A small-molecule ligand and the protein it binds are described below.
Small molecule (SMILES): O=C1OCc2c(Cl)c(Cl)c(Cl)c(Cl)c21

Binding-site contacts:
Ligand atom C6 contacts residue NDP1 of chain 2.C at 3.6 Å.
Ligand atom CL10 contacts residue VAL219 of chain 2.A at 3.2 Å.
Ligand atom CL7 contacts residue GLY210 of chain 2.A at 3.9 Å.
Ligand atom CL7 contacts residue ILE165 of chain 2.A at 3.3 Å.
Ligand atom C2 contacts residue TYR223 of chain 2.A at 3.2 Å (hydrophobic).
Ligand atom C5 contacts residue TYR223 of chain 2.A at 3.5 Å (hydrophobic).
Ligand atom CL8 contacts residue TYR223 of chain 2.A at 4.0 Å.
Ligand atom C8 contacts residue GLY210 of chain 2.A at 3.4 Å.
Ligand atom C6 contacts residue TYR223 of chain 2.A at 3.2 Å (hydrophobic).
Ligand atom C3 contacts residue NDP1 of chain 2.C at 3.4 Å.
Ligand atom O11 contacts residue SER164 of chain 2.A at 2.3 Å (h-bond).
Ligand atom C1 contacts residue NDP1 of chain 2.C at 3.1 Å.
Ligand atom C5 contacts residue TYR178 of chain 2.A at 3.6 Å (hydrophobic).
Ligand atom C7 contacts residue GLY210 of chain 2.A at 3.8 Å.
Ligand atom CL10 contacts residue MET215 of chain 2.A at 3.0 Å.
Ligand atom C9 contacts residue GLY210 of chain 2.A at 3.9 Å.
Ligand atom C9 contacts residue TYR223 of chain 2.A at 3.4 Å (hydrophobic).
Ligand atom C1 contacts residue TYR223 of chain 2.A at 3.6 Å (hydrophobic).
Ligand atom CL10 contacts residue NDP1 of chain 2.C at 3.5 Å.
Ligand atom CL10 contacts residue TYR216 of chain 2.A at 3.0 Å.
Ligand atom O4 contacts residue TYR223 of chain 2.A at 3.6 Å.
Ligand atom C3 contacts residue TYR178 of chain 2.A at 3.5 Å (hydrophobic).
Ligand atom C5 contacts residue SER164 of chain 2.A at 3.4 Å.
Ligand atom CL7 contacts residue MET283 of chain 2.A at 3.8 Å.
Ligand atom CL9 contacts residue TYR216 of chain 2.A at 3.3 Å.
Ligand atom C5 contacts residue NDP1 of chain 2.C at 3.2 Å.
Ligand atom O4 contacts residue TYR178 of chain 2.A at 2.5 Å (h-bond).
Ligand atom O4 contacts residue NDP1 of chain 2.C at 3.2 Å.
Ligand atom C7 contacts residue TYR223 of chain 2.A at 3.5 Å (hydrophobic).
Ligand atom C8 contacts residue TYR223 of chain 2.A at 3.6 Å (hydrophobic).
Ligand atom C3 contacts residue MET215 of chain 2.A at 3.4 Å (hydrophobic).
Ligand atom O11 contacts residue TYR178 of chain 2.A at 3.7 Å.
Ligand atom O11 contacts residue NDP1 of chain 2.C at 3.5 Å.
Ligand atom C9 contacts residue NDP1 of chain 2.C at 3.6 Å.
Ligand atom C2 contacts residue NDP1 of chain 2.C at 3.1 Å.
Ligand atom C3 contacts residue TYR223 of chain 2.A at 3.5 Å (hydrophobic).
Ligand atom CL9 contacts residue CYS220 of chain 2.A at 3.3 Å.
Ligand atom O11 contacts residue THR166 of chain 2.A at 3.4 Å.
Ligand atom CL8 contacts residue TRP243 of chain 2.A at 3.4 Å.
Ligand atom CL8 contacts residue GLY210 of chain 2.A at 3.5 Å.

Sequence of chain 2.A:
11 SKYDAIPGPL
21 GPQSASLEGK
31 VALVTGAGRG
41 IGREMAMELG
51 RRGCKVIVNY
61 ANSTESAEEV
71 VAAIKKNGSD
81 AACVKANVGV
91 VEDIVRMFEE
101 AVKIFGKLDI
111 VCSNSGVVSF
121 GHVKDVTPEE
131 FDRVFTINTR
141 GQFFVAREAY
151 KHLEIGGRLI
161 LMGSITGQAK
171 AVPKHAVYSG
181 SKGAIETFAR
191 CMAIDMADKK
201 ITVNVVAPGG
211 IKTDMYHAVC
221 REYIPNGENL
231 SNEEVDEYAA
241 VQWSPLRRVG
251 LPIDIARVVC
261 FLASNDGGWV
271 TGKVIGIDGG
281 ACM